Sequence of chain 2.A:
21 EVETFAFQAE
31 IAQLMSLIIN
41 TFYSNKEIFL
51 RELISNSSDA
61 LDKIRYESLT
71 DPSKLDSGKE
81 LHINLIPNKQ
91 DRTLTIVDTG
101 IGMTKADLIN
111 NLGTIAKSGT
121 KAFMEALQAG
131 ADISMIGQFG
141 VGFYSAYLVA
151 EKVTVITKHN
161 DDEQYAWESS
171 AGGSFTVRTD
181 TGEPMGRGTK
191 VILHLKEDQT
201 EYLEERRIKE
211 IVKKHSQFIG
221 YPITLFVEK

Binding-site contacts:
Ligand atom C15 contacts residue ASN56 of chain 2.A at 3.8 Å.
Ligand atom C21 contacts residue ASN56 of chain 2.A at 3.5 Å.
Ligand atom C18 contacts residue GLY113 of chain 2.A at 3.5 Å.
Ligand atom O25 contacts residue LEU53 of chain 2.A at 3.8 Å.
Ligand atom C24 contacts residue LEU112 of chain 2.A at 3.6 Å (hydrophobic).
Ligand atom C2 contacts residue ASN56 of chain 2.A at 3.8 Å.
Ligand atom O25 contacts residue ASN56 of chain 2.A at 3.7 Å.
Ligand atom N8 contacts residue ALA60 of chain 2.A at 3.8 Å.
Ligand atom C9 contacts residue GLY102 of chain 2.A at 3.7 Å.
Ligand atom O26 contacts residue ASP98 of chain 2.A at 2.6 Å (salt-bridge).
Ligand atom C22 contacts residue ASN56 of chain 2.A at 3.5 Å.
Ligand atom C20 contacts residue THR114 of chain 2.A at 3.4 Å.
Ligand atom O25 contacts residue VAL191 of chain 2.A at 3.4 Å.
Ligand atom N11 contacts residue ALA60 of chain 2.A at 3.6 Å.
Ligand atom C6 contacts residue ASP98 of chain 2.A at 3.6 Å.
Ligand atom C14 contacts residue LEU112 of chain 2.A at 3.8 Å (hydrophobic).
Ligand atom N10 contacts residue ILE101 of chain 2.A at 3.7 Å.
Ligand atom O26 contacts residue SER57 of chain 2.A at 3.8 Å.
Ligand atom C6 contacts residue ASN56 of chain 2.A at 3.8 Å.
Ligand atom C13 contacts residue ASN56 of chain 2.A at 3.4 Å.
Ligand atom O26 contacts residue THR189 of chain 2.A at 3.8 Å.
Ligand atom C1 contacts residue ASN56 of chain 2.A at 3.5 Å.
Ligand atom N11 contacts residue GLY102 of chain 2.A at 3.7 Å.
Ligand atom O27 contacts residue LYS63 of chain 2.A at 3.1 Å (salt-bridge).
Ligand atom N11 contacts residue THR189 of chain 2.A at 3.3 Å (h-bond).
Ligand atom C3 contacts residue MET103 of chain 2.A at 3.7 Å (hydrophobic).
Ligand atom C24 contacts residue ASN56 of chain 2.A at 3.5 Å.
Ligand atom O26 contacts residue ALA60 of chain 2.A at 3.1 Å.
Ligand atom N10 contacts residue GLY102 of chain 2.A at 2.8 Å (h-bond).
Ligand atom C5 contacts residue ASP98 of chain 2.A at 3.5 Å.
Ligand atom N10 contacts residue ALA60 of chain 2.A at 3.7 Å.
Ligand atom O27 contacts residue ILE101 of chain 2.A at 3.8 Å.
Ligand atom C9 contacts residue ALA60 of chain 2.A at 3.8 Å (hydrophobic).
Ligand atom C22 contacts residue PHE143 of chain 2.A at 3.7 Å (hydrophobic).
Ligand atom N11 contacts residue MET103 of chain 2.A at 3.6 Å.
Ligand atom C23 contacts residue PHE143 of chain 2.A at 3.4 Å (hydrophobic).
Ligand atom C18 contacts residue LEU112 of chain 2.A at 3.4 Å (hydrophobic).
Ligand atom C7 contacts residue ALA60 of chain 2.A at 3.7 Å (hydrophobic).
Ligand atom C18 contacts residue THR114 of chain 2.A at 3.3 Å.
Ligand atom N10 contacts residue MET103 of chain 2.A at 3.4 Å.

A protein and the small-molecule ligand that binds it are described below.
Small molecule (SMILES): CC(C)c1cc(-c2n[nH]c(=O)n2-c2ccc3c(ccn3C)c2)c(O)cc1O